A small-molecule ligand and the protein it binds are described below.
Small molecule (SMILES): CC(=O)N[C@H]1[C@H](O[C@H]2[C@H](O)[C@@H](NC(C)=O)CO[C@@H]2CO)O[C@H](CO)[C@@H](O[C@@H]2O[C@H](CO[C@@H]3O[C@H](CO)[C@@H](O)[C@H](O)[C@@H]3O)[C@@H](O)[C@H](O)[C@@H]2O)[C@@H]1O

Sequence of chain 1.A:
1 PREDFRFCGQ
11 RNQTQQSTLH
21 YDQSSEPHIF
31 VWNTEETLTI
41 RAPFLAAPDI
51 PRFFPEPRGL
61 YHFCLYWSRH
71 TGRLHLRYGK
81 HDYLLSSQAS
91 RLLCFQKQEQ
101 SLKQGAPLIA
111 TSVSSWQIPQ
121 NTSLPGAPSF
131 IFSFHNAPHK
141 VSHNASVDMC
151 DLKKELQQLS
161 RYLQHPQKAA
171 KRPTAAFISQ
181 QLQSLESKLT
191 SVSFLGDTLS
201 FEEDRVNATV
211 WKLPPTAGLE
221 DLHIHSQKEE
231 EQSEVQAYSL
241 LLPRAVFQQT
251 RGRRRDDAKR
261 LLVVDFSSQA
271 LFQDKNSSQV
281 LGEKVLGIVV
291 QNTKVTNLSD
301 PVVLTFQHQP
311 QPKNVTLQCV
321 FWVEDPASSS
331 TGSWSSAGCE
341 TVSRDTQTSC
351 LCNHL

Binding-site contacts:
Ligand atom C7 contacts residue SER114 of chain 1.A at 4.2 Å.
Ligand atom C3 contacts residue SER112 of chain 1.A at 3.8 Å.
Ligand atom C4 contacts residue ASN121 of chain 1.A at 4.2 Å.
Ligand atom C4 contacts residue HIS62 of chain 1.A at 4.2 Å.
Ligand atom O7 contacts residue VAL113 of chain 1.A at 4.1 Å.
Ligand atom O7 contacts residue ASN121 of chain 1.A at 3.9 Å.
Ligand atom O7 contacts residue SER114 of chain 1.A at 3.4 Å (h-bond).
Ligand atom C7 contacts residue CYS8 of chain 1.A at 4.3 Å (hydrophobic).
Ligand atom C3 contacts residue CYS8 of chain 1.A at 4.3 Å (hydrophobic).
Ligand atom O7 contacts residue HIS62 of chain 1.A at 3.5 Å (h-bond).
Ligand atom C1 contacts residue ASN121 of chain 1.A at 1.4 Å.
Ligand atom O3 contacts residue GLY79 of chain 1.A at 3.8 Å.
Ligand atom O7 contacts residue CYS8 of chain 1.A at 4.2 Å.
Ligand atom O2 contacts residue HIS62 of chain 1.A at 3.5 Å.
Ligand atom O3 contacts residue CYS8 of chain 1.A at 3.6 Å (h-bond).
Ligand atom C2 contacts residue ASN121 of chain 1.A at 2.5 Å.
Ligand atom O6 contacts residue HIS62 of chain 1.A at 4.2 Å.
Ligand atom C5 contacts residue ASN121 of chain 1.A at 3.6 Å.
Ligand atom C2 contacts residue HIS62 of chain 1.A at 4.1 Å.
Ligand atom O3 contacts residue ARG77 of chain 1.A at 3.6 Å.
Ligand atom O6 contacts residue HIS62 of chain 1.A at 4.1 Å.
Ligand atom C3 contacts residue ASN121 of chain 1.A at 3.8 Å.
Ligand atom O7 contacts residue GLN10 of chain 1.A at 4.1 Å.
Ligand atom C8 contacts residue ARG6 of chain 1.A at 3.6 Å.
Ligand atom C2 contacts residue SER112 of chain 1.A at 3.9 Å.
Ligand atom O7 contacts residue ARG6 of chain 1.A at 3.6 Å.
Ligand atom C2 contacts residue HIS62 of chain 1.A at 3.5 Å.
Ligand atom O6 contacts residue CYS64 of chain 1.A at 3.6 Å (h-bond).
Ligand atom N2 contacts residue SER112 of chain 1.A at 3.3 Å (h-bond).
Ligand atom O3 contacts residue CYS64 of chain 1.A at 4.2 Å.
Ligand atom C1 contacts residue SER112 of chain 1.A at 4.1 Å.
Ligand atom O6 contacts residue PHE63 of chain 1.A at 4.3 Å.
Ligand atom C7 contacts residue ASN121 of chain 1.A at 3.5 Å.
Ligand atom C7 contacts residue SER112 of chain 1.A at 4.3 Å.
Ligand atom O3 contacts residue HIS62 of chain 1.A at 3.8 Å.
Ligand atom C7 contacts residue ARG6 of chain 1.A at 3.8 Å.
Ligand atom O5 contacts residue ASN121 of chain 1.A at 2.4 Å (h-bond).
Ligand atom C6 contacts residue CYS64 of chain 1.A at 4.2 Å (hydrophobic).
Ligand atom N2 contacts residue ASN121 of chain 1.A at 2.9 Å (h-bond).
Ligand atom C8 contacts residue ASN121 of chain 1.A at 3.7 Å.